Sequence of chain 1.A:
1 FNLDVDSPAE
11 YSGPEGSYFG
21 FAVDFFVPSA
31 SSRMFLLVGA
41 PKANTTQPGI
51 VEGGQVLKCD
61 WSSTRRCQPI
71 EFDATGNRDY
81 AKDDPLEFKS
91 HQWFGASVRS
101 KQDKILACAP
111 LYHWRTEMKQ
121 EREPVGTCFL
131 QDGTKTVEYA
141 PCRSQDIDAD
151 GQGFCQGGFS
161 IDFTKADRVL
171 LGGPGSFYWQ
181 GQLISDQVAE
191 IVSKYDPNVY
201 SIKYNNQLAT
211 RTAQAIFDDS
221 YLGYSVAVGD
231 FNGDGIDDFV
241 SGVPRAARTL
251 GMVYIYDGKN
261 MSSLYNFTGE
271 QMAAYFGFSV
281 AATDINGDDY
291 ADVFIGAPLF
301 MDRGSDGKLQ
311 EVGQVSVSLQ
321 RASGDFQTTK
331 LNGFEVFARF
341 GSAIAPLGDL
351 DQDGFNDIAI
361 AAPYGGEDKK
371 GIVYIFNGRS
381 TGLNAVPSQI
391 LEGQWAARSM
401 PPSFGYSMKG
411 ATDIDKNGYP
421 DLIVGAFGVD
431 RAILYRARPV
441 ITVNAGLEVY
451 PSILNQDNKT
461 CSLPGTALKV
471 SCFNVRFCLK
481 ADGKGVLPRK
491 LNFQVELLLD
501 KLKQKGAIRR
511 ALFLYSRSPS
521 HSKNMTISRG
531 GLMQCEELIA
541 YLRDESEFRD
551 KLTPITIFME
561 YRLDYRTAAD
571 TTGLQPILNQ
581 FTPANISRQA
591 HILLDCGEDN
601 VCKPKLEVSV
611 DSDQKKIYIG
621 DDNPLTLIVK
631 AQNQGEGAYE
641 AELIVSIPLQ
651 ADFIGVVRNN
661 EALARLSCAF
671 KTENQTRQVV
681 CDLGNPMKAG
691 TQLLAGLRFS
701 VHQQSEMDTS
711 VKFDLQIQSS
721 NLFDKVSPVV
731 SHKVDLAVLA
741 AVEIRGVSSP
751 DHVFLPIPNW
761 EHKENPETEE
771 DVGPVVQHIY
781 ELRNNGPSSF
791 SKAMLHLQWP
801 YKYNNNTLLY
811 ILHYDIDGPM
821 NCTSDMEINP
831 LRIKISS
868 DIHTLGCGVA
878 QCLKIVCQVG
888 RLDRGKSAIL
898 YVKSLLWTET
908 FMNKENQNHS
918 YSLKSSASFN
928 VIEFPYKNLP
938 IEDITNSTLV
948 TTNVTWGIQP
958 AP

Sequence of chain 1.B:
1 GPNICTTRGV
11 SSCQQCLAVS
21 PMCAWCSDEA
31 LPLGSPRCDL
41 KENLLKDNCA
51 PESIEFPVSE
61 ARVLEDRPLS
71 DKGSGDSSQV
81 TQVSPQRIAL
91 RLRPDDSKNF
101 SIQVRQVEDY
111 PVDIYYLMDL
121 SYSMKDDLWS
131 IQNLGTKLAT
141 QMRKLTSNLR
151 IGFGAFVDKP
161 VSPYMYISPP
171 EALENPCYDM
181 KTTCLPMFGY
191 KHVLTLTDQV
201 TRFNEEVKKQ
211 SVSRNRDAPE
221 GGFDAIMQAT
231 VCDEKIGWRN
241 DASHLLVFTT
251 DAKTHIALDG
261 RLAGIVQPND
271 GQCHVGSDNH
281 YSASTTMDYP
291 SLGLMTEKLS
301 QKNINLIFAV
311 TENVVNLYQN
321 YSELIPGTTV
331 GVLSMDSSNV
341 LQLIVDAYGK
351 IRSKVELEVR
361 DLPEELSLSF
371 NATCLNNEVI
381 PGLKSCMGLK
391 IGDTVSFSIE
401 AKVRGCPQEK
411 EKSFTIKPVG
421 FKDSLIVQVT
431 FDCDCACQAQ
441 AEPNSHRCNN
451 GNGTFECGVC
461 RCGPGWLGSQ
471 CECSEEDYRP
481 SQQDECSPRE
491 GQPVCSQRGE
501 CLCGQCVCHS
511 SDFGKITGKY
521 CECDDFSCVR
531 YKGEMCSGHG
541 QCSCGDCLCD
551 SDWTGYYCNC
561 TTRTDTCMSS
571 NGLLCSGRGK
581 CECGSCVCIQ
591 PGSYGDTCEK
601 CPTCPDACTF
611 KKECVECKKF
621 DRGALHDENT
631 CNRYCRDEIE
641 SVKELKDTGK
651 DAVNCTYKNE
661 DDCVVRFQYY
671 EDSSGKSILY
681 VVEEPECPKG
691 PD

Binding-site contacts:
Ligand atom O7 contacts residue ASN316 of chain 1.B at 4.1 Å.
Ligand atom O5 contacts residue ASN320 of chain 1.B at 2.4 Å (h-bond).
Ligand atom C8 contacts residue LEU317 of chain 1.B at 3.5 Å (hydrophobic).
Ligand atom O6 contacts residue ARG248 of chain 1.A at 3.5 Å (salt-bridge).
Ligand atom C1 contacts residue ASN320 of chain 1.B at 1.4 Å.
Ligand atom O7 contacts residue ARG248 of chain 1.A at 3.2 Å.
Ligand atom N2 contacts residue ARG248 of chain 1.A at 4.2 Å.
Ligand atom C6 contacts residue ASN320 of chain 1.B at 4.3 Å.
Ligand atom O7 contacts residue MET272 of chain 1.A at 4.0 Å.
Ligand atom C4 contacts residue ASN320 of chain 1.B at 4.2 Å.
Ligand atom C7 contacts residue ASN320 of chain 1.B at 3.1 Å.
Ligand atom C8 contacts residue ASN316 of chain 1.B at 3.5 Å.
Ligand atom C7 contacts residue ASN316 of chain 1.B at 3.9 Å.
Ligand atom C1 contacts residue ASN316 of chain 1.B at 3.9 Å.
Ligand atom C2 contacts residue ASN320 of chain 1.B at 2.5 Å.
Ligand atom C7 contacts residue LEU317 of chain 1.B at 4.0 Å (hydrophobic).
Ligand atom O7 contacts residue LEU317 of chain 1.B at 4.0 Å.
Ligand atom O6 contacts residue ASN320 of chain 1.B at 3.9 Å.
Ligand atom C8 contacts residue ARG248 of chain 1.A at 3.6 Å.
Ligand atom C3 contacts residue ASN320 of chain 1.B at 3.8 Å.
Ligand atom C8 contacts residue ASN320 of chain 1.B at 4.4 Å.
Ligand atom C6 contacts residue ARG248 of chain 1.A at 4.4 Å.
Ligand atom N2 contacts residue ASN316 of chain 1.B at 3.7 Å.
Ligand atom C7 contacts residue ARG248 of chain 1.A at 3.4 Å.
Ligand atom C5 contacts residue ASN320 of chain 1.B at 3.6 Å.
Ligand atom N2 contacts residue ASN320 of chain 1.B at 2.9 Å (h-bond).
Ligand atom O7 contacts residue ASN320 of chain 1.B at 2.8 Å (h-bond).

The small molecule below binds the protein below.
Small molecule (SMILES): CC(=O)N[C@H]1[C@H](O[C@H]2[C@H](O)[C@@H](NC(C)=O)CO[C@@H]2CO)O[C@H](CO)[C@@H](O)[C@@H]1O